Sequence of chain 1.A:
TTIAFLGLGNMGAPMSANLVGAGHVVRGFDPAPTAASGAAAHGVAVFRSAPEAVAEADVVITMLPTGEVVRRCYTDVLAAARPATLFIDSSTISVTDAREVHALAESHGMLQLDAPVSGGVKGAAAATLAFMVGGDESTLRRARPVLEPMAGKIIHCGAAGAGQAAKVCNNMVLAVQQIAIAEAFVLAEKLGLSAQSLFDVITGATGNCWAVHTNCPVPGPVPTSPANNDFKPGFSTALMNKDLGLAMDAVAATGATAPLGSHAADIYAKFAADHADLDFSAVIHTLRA

Binding-site contacts:
Ligand atom C3 contacts residue GLU150 of chain 1.A at 3.7 Å.
Ligand atom O8 contacts residue PRO151 of chain 1.A at 4.3 Å.
Ligand atom O10 contacts residue LYS155 of chain 1.A at 3.5 Å.
Ligand atom O8 contacts residue ALA153 of chain 1.A at 2.3 Å (h-bond).
Ligand atom O12 contacts residue ILE156 of chain 1.A at 4.4 Å.
Ligand atom O8 contacts residue ALA129 of chain 1.A at 4.5 Å.
Ligand atom C2 contacts residue ALA153 of chain 1.A at 3.9 Å (hydrophobic).
Ligand atom C7 contacts residue GLY154 of chain 1.A at 4.1 Å.
Ligand atom O10 contacts residue ILE156 of chain 1.A at 3.6 Å (h-bond).
Ligand atom O10 contacts residue GLY154 of chain 1.A at 3.4 Å (h-bond).
Ligand atom C2 contacts residue GLU150 of chain 1.A at 3.9 Å.
Ligand atom C4 contacts residue GLY154 of chain 1.A at 3.8 Å.
Ligand atom O8 contacts residue GLU150 of chain 1.A at 2.2 Å (salt-bridge).
Ligand atom C3 contacts residue ALA153 of chain 1.A at 3.8 Å (hydrophobic).
Ligand atom C7 contacts residue ARG146 of chain 1.A at 3.6 Å.
Ligand atom O9 contacts residue GLU150 of chain 1.A at 4.4 Å.
Ligand atom O9 contacts residue GLY154 of chain 1.A at 4.5 Å.
Ligand atom O12 contacts residue ARG146 of chain 1.A at 2.7 Å (salt-bridge).
Ligand atom C1 contacts residue GLU150 of chain 1.A at 3.4 Å.
Ligand atom C4 contacts residue ALA153 of chain 1.A at 4.1 Å (hydrophobic).
Ligand atom O10 contacts residue ARG146 of chain 1.A at 3.9 Å.
Ligand atom C1 contacts residue ALA153 of chain 1.A at 2.8 Å (hydrophobic).
Ligand atom O9 contacts residue ALA153 of chain 1.A at 3.0 Å (h-bond).

A small-molecule ligand and the protein it binds are described below.
Small molecule (SMILES): C[C@@H](CCC(=O)O)C(=O)O